Sequence of chain 2.B:
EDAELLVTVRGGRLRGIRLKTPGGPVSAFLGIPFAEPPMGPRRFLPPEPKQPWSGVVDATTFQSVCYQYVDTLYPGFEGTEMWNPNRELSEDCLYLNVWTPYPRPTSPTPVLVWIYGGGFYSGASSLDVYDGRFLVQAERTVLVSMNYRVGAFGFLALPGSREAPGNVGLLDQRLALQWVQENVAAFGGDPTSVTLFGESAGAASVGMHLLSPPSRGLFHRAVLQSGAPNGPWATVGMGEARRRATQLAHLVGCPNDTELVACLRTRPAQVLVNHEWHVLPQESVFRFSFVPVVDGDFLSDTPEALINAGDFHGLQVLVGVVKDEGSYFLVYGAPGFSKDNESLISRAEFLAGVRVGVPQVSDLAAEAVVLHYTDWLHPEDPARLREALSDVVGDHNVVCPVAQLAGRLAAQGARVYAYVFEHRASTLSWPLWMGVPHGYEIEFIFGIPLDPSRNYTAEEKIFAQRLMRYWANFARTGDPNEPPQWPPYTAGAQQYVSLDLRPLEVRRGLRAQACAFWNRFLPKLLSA

This protein binds this small molecule.
Small molecule (SMILES): COc1cc2c(cc1OC)C(=O)[C@H](CC1(F)CCN(Cc3cccc(F)c3)CC1)C2

Binding-site contacts:
Ligand atom O12 contacts residue PHE305 of chain 2.B at 3.2 Å (h-bond).
Ligand atom F16 contacts residue PHE348 of chain 2.B at 3.2 Å.
Ligand atom C17 contacts residue TYR134 of chain 2.B at 3.1 Å (hydrophobic).
Ligand atom C21 contacts residue TRP96 of chain 2.B at 4.0 Å (hydrophobic).
Ligand atom C30 contacts residue TYR134 of chain 2.B at 3.4 Å (hydrophobic).
Ligand atom O12 contacts residue PHE348 of chain 2.B at 3.8 Å.
Ligand atom C29 contacts residue PHE348 of chain 2.B at 3.6 Å (hydrophobic).
Ligand atom O2 contacts residue TRP296 of chain 2.B at 3.6 Å.
Ligand atom F26 contacts residue GLY131 of chain 2.B at 3.2 Å.
Ligand atom C5 contacts residue TYR351 of chain 2.B at 3.8 Å (hydrophobic).
Ligand atom C25 contacts residue TRP96 of chain 2.B at 3.8 Å (hydrophobic).
Ligand atom C30 contacts residue TYR351 of chain 2.B at 3.7 Å (hydrophobic).
Ligand atom C6 contacts residue TRP296 of chain 2.B at 3.8 Å (hydrophobic).
Ligand atom C22 contacts residue TYR347 of chain 2.B at 3.7 Å (hydrophobic).
Ligand atom C18 contacts residue TYR134 of chain 2.B at 3.9 Å (hydrophobic).
Ligand atom C5 contacts residue TRP296 of chain 2.B at 3.5 Å (hydrophobic).
Ligand atom C20 contacts residue TYR347 of chain 2.B at 3.2 Å (hydrophobic).
Ligand atom C15 contacts residue PHE348 of chain 2.B at 3.9 Å (hydrophobic).
Ligand atom C10 contacts residue SER303 of chain 2.B at 2.9 Å.
Ligand atom C4 contacts residue TRP296 of chain 2.B at 3.5 Å (hydrophobic).
Ligand atom C8 contacts residue TRP296 of chain 2.B at 3.5 Å (hydrophobic).
Ligand atom C13 contacts residue TYR134 of chain 2.B at 3.8 Å (hydrophobic).
Ligand atom C28 contacts residue TYR347 of chain 2.B at 3.2 Å (hydrophobic).
Ligand atom C23 contacts residue GLU212 of chain 2.B at 3.7 Å.
Ligand atom C1 contacts residue TRP296 of chain 2.B at 3.5 Å (hydrophobic).
Ligand atom C1 contacts residue TYR82 of chain 2.B at 3.2 Å (hydrophobic).
Ligand atom C20 contacts residue TRP96 of chain 2.B at 3.9 Å (hydrophobic).
Ligand atom O9 contacts residue TRP296 of chain 2.B at 3.8 Å.
Ligand atom C24 contacts residue GLU212 of chain 2.B at 3.1 Å.
Ligand atom N19 contacts residue TYR347 of chain 2.B at 3.8 Å.
Ligand atom C14 contacts residue TYR351 of chain 2.B at 3.7 Å (hydrophobic).
Ligand atom C23 contacts residue HIS457 of chain 2.B at 3.6 Å.
Ligand atom C22 contacts residue HIS457 of chain 2.B at 3.6 Å.
Ligand atom C23 contacts residue GLY458 of chain 2.B at 3.6 Å.
Ligand atom C27 contacts residue TRP96 of chain 2.B at 3.8 Å (hydrophobic).
Ligand atom C14 contacts residue PHE348 of chain 2.B at 4.0 Å (hydrophobic).
Ligand atom F26 contacts residue GLY130 of chain 2.B at 3.3 Å.
Ligand atom C3 contacts residue TRP296 of chain 2.B at 3.6 Å (hydrophobic).
Ligand atom F26 contacts residue TYR143 of chain 2.B at 3.8 Å.
Ligand atom C7 contacts residue TRP296 of chain 2.B at 3.6 Å (hydrophobic).